Binding-site contacts:
Ligand atom N2 contacts residue ASN751 of chain 1.D at 2.8 Å (h-bond).
Ligand atom C8 contacts residue ASN749 of chain 1.D at 3.9 Å.
Ligand atom C3 contacts residue ASN751 of chain 1.D at 3.8 Å.
Ligand atom C1 contacts residue ASN751 of chain 1.D at 1.5 Å.
Ligand atom O6 contacts residue ASN546 of chain 1.D at 3.9 Å.
Ligand atom C8 contacts residue ASN751 of chain 1.D at 4.3 Å.
Ligand atom C5 contacts residue ASN751 of chain 1.D at 3.7 Å.
Ligand atom C4 contacts residue NAG1 of chain 1.AA at 3.9 Å.
Ligand atom C7 contacts residue ASN751 of chain 1.D at 3.2 Å.
Ligand atom C2 contacts residue ASN751 of chain 1.D at 2.5 Å.
Ligand atom O5 contacts residue NAG1 of chain 1.AA at 3.7 Å.
Ligand atom O7 contacts residue ASN751 of chain 1.D at 3.4 Å (h-bond).
Ligand atom C6 contacts residue ASN546 of chain 1.D at 3.6 Å.
Ligand atom O5 contacts residue ARG543 of chain 1.D at 3.6 Å (salt-bridge).
Ligand atom O6 contacts residue NAG1 of chain 1.AA at 4.2 Å.
Ligand atom C4 contacts residue ASN751 of chain 1.D at 4.3 Å.
Ligand atom C5 contacts residue NAG1 of chain 1.AA at 3.8 Å.
Ligand atom C1 contacts residue ARG543 of chain 1.D at 4.2 Å.
Ligand atom C6 contacts residue NAG1 of chain 1.AA at 3.3 Å.
Ligand atom O5 contacts residue ASN751 of chain 1.D at 2.6 Å (h-bond).
Ligand atom C1 contacts residue NAG1 of chain 1.AA at 4.2 Å.

This small molecule binds to this protein.
Small molecule (SMILES): CC(=O)N[C@H]1[C@H](O[C@H]2[C@H](O)[C@@H](NC(C)=O)CO[C@@H]2CO)O[C@H](CO)[C@@H](O)[C@@H]1O

Sequence of chain 1.D:
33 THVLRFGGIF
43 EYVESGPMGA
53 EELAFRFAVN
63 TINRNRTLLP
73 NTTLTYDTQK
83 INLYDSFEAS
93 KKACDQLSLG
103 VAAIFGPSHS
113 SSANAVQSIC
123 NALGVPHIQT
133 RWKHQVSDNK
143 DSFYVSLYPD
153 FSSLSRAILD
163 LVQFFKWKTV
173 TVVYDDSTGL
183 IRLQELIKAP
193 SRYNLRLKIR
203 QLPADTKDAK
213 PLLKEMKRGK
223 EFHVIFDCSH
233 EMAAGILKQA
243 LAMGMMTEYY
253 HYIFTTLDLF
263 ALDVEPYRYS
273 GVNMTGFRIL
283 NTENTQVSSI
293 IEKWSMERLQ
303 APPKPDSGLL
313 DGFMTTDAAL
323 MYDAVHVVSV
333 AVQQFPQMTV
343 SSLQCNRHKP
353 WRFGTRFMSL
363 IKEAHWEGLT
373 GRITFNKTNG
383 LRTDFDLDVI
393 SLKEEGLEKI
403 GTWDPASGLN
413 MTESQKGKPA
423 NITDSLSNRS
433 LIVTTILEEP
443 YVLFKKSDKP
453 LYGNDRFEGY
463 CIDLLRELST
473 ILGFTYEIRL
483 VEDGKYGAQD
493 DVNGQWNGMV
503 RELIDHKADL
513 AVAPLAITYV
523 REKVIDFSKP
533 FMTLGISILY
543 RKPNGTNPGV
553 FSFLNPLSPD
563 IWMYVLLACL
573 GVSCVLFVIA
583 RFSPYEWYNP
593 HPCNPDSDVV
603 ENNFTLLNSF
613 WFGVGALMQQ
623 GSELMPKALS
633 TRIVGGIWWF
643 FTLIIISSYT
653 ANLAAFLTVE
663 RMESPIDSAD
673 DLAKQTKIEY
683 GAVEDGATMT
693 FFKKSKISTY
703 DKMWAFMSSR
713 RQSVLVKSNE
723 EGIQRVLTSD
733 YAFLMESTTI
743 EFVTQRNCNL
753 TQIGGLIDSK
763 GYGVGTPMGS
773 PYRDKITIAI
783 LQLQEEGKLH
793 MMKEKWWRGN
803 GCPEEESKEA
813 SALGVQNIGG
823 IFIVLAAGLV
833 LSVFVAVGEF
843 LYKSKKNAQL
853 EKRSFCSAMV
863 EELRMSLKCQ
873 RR